Sequence of chain 1.C:
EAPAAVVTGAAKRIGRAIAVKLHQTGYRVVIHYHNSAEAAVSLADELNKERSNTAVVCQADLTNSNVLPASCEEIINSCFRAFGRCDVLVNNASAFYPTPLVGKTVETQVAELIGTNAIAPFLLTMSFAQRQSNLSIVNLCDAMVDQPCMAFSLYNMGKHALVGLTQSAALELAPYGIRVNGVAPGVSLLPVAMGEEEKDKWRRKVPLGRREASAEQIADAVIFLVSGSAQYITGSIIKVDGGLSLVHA

Binding-site contacts:
Ligand atom NBF contacts residue NAP1 of chain 1.I at 3.3 Å (h-bond).
Ligand atom CBA contacts residue PHE117 of chain 1.C at 3.6 Å (hydrophobic).
Ligand atom CAM contacts residue ARG34 of chain 1.C at 3.5 Å.
Ligand atom OAE contacts residue CYS188 of chain 1.C at 2.7 Å (h-bond).
Ligand atom N3 contacts residue PHE117 of chain 1.C at 3.6 Å.
Ligand atom N3 contacts residue TYR194 of chain 1.C at 3.5 Å (h-bond).
Ligand atom NAS contacts residue PHE117 of chain 1.C at 3.5 Å.
Ligand atom C4 contacts residue PHE117 of chain 1.C at 3.6 Å (hydrophobic).
Ligand atom CAJ contacts residue NAP1 of chain 1.I at 3.5 Å.
Ligand atom CAN contacts residue NAP1 of chain 1.I at 3.3 Å.
Ligand atom CAV contacts residue CYS188 of chain 1.C at 1.8 Å (hydrophobic).
Ligand atom CAZ contacts residue NAP1 of chain 1.I at 3.6 Å.
Ligand atom NAA contacts residue NAP1 of chain 1.I at 3.6 Å.
Ligand atom C5 contacts residue PHE117 of chain 1.C at 3.6 Å (hydrophobic).
Ligand atom CAN contacts residue ARG34 of chain 1.C at 3.3 Å.
Ligand atom CAX contacts residue CYS188 of chain 1.C at 2.7 Å (hydrophobic).
Ligand atom C6 contacts residue PHE117 of chain 1.C at 3.6 Å (hydrophobic).
Ligand atom N3 contacts residue NAP1 of chain 1.I at 2.9 Å (h-bond).
Ligand atom NBF contacts residue ARG34 of chain 1.C at 3.6 Å (salt-bridge).
Ligand atom CAK contacts residue CYS188 of chain 1.C at 3.6 Å (hydrophobic).
Ligand atom NAS contacts residue NAP1 of chain 1.I at 3.6 Å.
Ligand atom CAG contacts residue NAP1 of chain 1.I at 3.5 Å.
Ligand atom CAY contacts residue NAP1 of chain 1.I at 3.6 Å.
Ligand atom C2 contacts residue PHE117 of chain 1.C at 3.4 Å (hydrophobic).
Ligand atom CBA contacts residue NAP1 of chain 1.I at 3.4 Å.
Ligand atom C4 contacts residue TYR194 of chain 1.C at 3.5 Å (hydrophobic).
Ligand atom NAB contacts residue NAP1 of chain 1.I at 2.9 Å (h-bond).
Ligand atom C2 contacts residue NAP1 of chain 1.I at 3.2 Å.
Ligand atom C5 contacts residue NAP1 of chain 1.I at 3.7 Å.
Ligand atom CAJ contacts residue GLY225 of chain 1.C at 3.2 Å.
Ligand atom CAK contacts residue PHE117 of chain 1.C at 3.6 Å (hydrophobic).
Ligand atom NAB contacts residue SER115 of chain 1.C at 2.8 Å (h-bond).
Ligand atom NAB contacts residue PHE117 of chain 1.C at 3.6 Å.
Ligand atom N1 contacts residue NAP1 of chain 1.I at 2.7 Å (h-bond).
Ligand atom NAS contacts residue TYR194 of chain 1.C at 2.8 Å (h-bond).
Ligand atom CAH contacts residue GLY225 of chain 1.C at 3.3 Å.
Ligand atom C6 contacts residue NAP1 of chain 1.I at 3.5 Å.
Ligand atom CAM contacts residue PRO230 of chain 1.C at 3.4 Å (hydrophobic).
Ligand atom CAI contacts residue CYS188 of chain 1.C at 3.3 Å (hydrophobic).
Ligand atom CAZ contacts residue PHE117 of chain 1.C at 3.6 Å (hydrophobic).

The protein below binds the small molecule below.
Small molecule (SMILES): N#Cc1c(-c2cccc(C=O)c2)[nH]c2nc(N)nc(N3CCCC3)c12